This protein binds this small molecule.
Small molecule (SMILES): CC(=O)N[C@@H]1[C@@H](O)[C@H](O)[C@@H](CO)O[C@H]1O

Sequence of chain 1.B:
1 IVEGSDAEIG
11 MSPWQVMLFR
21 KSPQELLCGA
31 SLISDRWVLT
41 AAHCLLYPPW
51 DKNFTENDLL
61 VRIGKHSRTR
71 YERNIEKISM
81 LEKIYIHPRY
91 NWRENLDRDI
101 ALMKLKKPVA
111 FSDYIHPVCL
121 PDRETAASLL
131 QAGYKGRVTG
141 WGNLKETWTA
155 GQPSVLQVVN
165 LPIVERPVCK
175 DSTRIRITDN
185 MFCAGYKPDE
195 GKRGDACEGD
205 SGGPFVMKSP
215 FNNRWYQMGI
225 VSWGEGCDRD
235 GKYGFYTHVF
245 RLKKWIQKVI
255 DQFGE

Binding-site contacts:
Ligand atom N2 contacts residue ASN53 of chain 1.B at 2.7 Å (h-bond).
Ligand atom O7 contacts residue ASN53 of chain 1.B at 3.7 Å.
Ligand atom O7 contacts residue LEU46 of chain 1.B at 4.0 Å.
Ligand atom C4 contacts residue ASN53 of chain 1.B at 4.3 Å.
Ligand atom C1 contacts residue ASN53 of chain 1.B at 1.4 Å.
Ligand atom C8 contacts residue PRO48 of chain 1.B at 4.4 Å (hydrophobic).
Ligand atom C6 contacts residue THR55 of chain 1.B at 4.4 Å.
Ligand atom C5 contacts residue ASN53 of chain 1.B at 3.7 Å.
Ligand atom C7 contacts residue LEU46 of chain 1.B at 4.5 Å (hydrophobic).
Ligand atom C3 contacts residue ASN53 of chain 1.B at 3.7 Å.
Ligand atom C7 contacts residue ASN53 of chain 1.B at 3.4 Å.
Ligand atom O6 contacts residue THR55 of chain 1.B at 3.2 Å.
Ligand atom O5 contacts residue ASN53 of chain 1.B at 2.4 Å (h-bond).
Ligand atom C2 contacts residue ASN53 of chain 1.B at 2.4 Å.
Ligand atom C8 contacts residue ASN53 of chain 1.B at 4.3 Å.